The protein below binds the small molecule below.
Small molecule (SMILES): CC(=O)N[C@@H]1[C@@H](O)[C@H](O)[C@@H](CO)O[C@H]1O

Sequence of chain 1.C:
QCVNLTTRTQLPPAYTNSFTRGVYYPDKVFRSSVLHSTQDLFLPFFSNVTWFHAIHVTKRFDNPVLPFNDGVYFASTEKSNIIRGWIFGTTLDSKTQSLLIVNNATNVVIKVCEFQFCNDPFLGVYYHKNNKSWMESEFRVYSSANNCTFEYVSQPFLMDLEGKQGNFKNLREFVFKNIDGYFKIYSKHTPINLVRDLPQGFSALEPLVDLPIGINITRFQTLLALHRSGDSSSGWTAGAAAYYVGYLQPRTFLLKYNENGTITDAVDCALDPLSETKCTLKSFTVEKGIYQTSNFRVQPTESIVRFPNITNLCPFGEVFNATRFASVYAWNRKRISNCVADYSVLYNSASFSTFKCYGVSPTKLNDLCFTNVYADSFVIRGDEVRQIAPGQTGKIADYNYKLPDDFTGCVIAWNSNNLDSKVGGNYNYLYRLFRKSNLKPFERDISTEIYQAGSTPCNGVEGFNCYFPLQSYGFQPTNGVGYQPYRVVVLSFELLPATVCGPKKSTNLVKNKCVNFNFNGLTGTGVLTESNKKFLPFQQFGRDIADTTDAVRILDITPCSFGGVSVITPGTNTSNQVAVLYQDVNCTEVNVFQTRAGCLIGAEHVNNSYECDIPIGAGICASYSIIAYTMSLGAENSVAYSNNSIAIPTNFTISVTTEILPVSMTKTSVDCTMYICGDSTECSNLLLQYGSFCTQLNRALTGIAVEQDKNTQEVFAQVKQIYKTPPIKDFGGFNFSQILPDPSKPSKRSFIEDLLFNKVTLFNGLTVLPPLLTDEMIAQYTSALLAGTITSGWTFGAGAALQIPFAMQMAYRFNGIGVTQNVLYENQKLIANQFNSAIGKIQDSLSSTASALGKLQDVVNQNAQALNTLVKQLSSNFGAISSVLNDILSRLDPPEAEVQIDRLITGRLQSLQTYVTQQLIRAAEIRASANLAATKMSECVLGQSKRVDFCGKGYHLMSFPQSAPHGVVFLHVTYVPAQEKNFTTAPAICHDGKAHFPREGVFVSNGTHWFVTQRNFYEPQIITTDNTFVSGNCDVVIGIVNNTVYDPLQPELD

Binding-site contacts:
Ligand atom C7 contacts residue ASN1134 of chain 1.C at 3.4 Å.
Ligand atom C3 contacts residue ASN1134 of chain 1.C at 3.8 Å.
Ligand atom C1 contacts residue ASN1134 of chain 1.C at 1.4 Å.
Ligand atom O5 contacts residue ASN1134 of chain 1.C at 2.4 Å (h-bond).
Ligand atom O7 contacts residue ASN1134 of chain 1.C at 3.5 Å (h-bond).
Ligand atom C5 contacts residue ASN1134 of chain 1.C at 3.7 Å.
Ligand atom O6 contacts residue ASN1134 of chain 1.C at 4.5 Å.
Ligand atom C4 contacts residue ASN1134 of chain 1.C at 4.2 Å.
Ligand atom N2 contacts residue ASN1134 of chain 1.C at 2.9 Å (h-bond).
Ligand atom C2 contacts residue ASN1134 of chain 1.C at 2.5 Å.